Sequence of chain 1.A:
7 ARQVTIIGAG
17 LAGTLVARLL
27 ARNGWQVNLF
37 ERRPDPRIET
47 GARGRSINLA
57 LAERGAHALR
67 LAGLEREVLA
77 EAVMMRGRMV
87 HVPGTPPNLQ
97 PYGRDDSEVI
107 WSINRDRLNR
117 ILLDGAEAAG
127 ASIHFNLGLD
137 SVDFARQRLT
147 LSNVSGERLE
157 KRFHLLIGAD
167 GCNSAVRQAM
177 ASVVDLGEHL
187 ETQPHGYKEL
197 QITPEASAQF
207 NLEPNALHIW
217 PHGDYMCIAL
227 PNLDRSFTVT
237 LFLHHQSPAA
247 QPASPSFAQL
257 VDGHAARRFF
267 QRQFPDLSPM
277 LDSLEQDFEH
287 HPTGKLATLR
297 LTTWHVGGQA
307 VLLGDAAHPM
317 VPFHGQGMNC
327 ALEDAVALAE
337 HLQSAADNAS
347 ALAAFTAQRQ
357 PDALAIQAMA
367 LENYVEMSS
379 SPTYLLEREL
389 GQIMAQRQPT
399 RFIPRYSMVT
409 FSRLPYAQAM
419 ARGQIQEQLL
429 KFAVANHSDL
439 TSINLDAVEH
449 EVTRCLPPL

A protein and the small-molecule ligand that binds it are described below.
Small molecule (SMILES): O=C(O)CCn1c(=O)oc2cc(OC3CC3)c(Cl)cc21

Binding-site contacts:
Ligand atom C2 contacts residue PHE319 of chain 1.A at 3.7 Å (hydrophobic).
Ligand atom O3 contacts residue GLY321 of chain 1.A at 3.4 Å.
Ligand atom CL contacts residue PRO318 of chain 1.A at 3.6 Å.
Ligand atom O1 contacts residue MET373 of chain 1.A at 3.5 Å.
Ligand atom O1 contacts residue ASN369 of chain 1.A at 3.0 Å (h-bond).
Ligand atom C7 contacts residue FAD1 of chain 1.C at 3.3 Å.
Ligand atom O contacts residue TYR98 of chain 1.A at 3.0 Å (h-bond).
Ligand atom C10 contacts residue FAD1 of chain 1.C at 3.3 Å.
Ligand atom C5 contacts residue ILE224 of chain 1.A at 3.4 Å (hydrophobic).
Ligand atom C9 contacts residue THR236 of chain 1.A at 3.5 Å.
Ligand atom O1 contacts residue ARG84 of chain 1.A at 2.9 Å (salt-bridge).
Ligand atom C contacts residue TYR98 of chain 1.A at 3.8 Å (hydrophobic).
Ligand atom C12 contacts residue LEU213 of chain 1.A at 3.8 Å (hydrophobic).
Ligand atom C11 contacts residue GLY321 of chain 1.A at 3.5 Å.
Ligand atom C8 contacts residue LEU226 of chain 1.A at 3.7 Å (hydrophobic).
Ligand atom O contacts residue ARG84 of chain 1.A at 2.7 Å (salt-bridge).
Ligand atom C4 contacts residue PHE319 of chain 1.A at 3.3 Å (hydrophobic).
Ligand atom C3 contacts residue HIS320 of chain 1.A at 3.8 Å.
Ligand atom C4 contacts residue ILE224 of chain 1.A at 3.6 Å (hydrophobic).
Ligand atom N contacts residue GLY321 of chain 1.A at 3.8 Å.
Ligand atom C2 contacts residue ASN369 of chain 1.A at 3.5 Å.
Ligand atom N contacts residue HIS320 of chain 1.A at 3.6 Å.
Ligand atom C1 contacts residue TYR98 of chain 1.A at 3.8 Å (hydrophobic).
Ligand atom C12 contacts residue HIS320 of chain 1.A at 3.5 Å.
Ligand atom C6 contacts residue PRO318 of chain 1.A at 3.5 Å (hydrophobic).
Ligand atom C5 contacts residue PRO318 of chain 1.A at 3.3 Å (hydrophobic).
Ligand atom C contacts residue ARG84 of chain 1.A at 3.3 Å.
Ligand atom O4 contacts residue TYR404 of chain 1.A at 2.9 Å (h-bond).
Ligand atom C9 contacts residue FAD1 of chain 1.C at 3.8 Å.
Ligand atom O4 contacts residue ILE106 of chain 1.A at 3.5 Å.
Ligand atom O1 contacts residue TYR404 of chain 1.A at 3.8 Å.
Ligand atom C4 contacts residue MET373 of chain 1.A at 3.8 Å (hydrophobic).
Ligand atom CL contacts residue PHE238 of chain 1.A at 3.4 Å.
Ligand atom C4 contacts residue PRO318 of chain 1.A at 3.7 Å (hydrophobic).
Ligand atom C3 contacts residue GLY321 of chain 1.A at 3.6 Å.
Ligand atom C6 contacts residue ILE224 of chain 1.A at 3.7 Å (hydrophobic).
Ligand atom O3 contacts residue LEU213 of chain 1.A at 3.8 Å.
Ligand atom O4 contacts residue HIS320 of chain 1.A at 3.6 Å.
Ligand atom C10 contacts residue GLY321 of chain 1.A at 3.7 Å.
Ligand atom O3 contacts residue ALA56 of chain 1.A at 3.2 Å.